Sequence of chain 1.A:
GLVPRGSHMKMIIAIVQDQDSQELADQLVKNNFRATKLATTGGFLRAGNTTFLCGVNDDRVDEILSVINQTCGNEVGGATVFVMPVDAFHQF

A small-molecule ligand and the protein it binds are described below.
Small molecule (SMILES): Nc1ncnc2c1ncn2[C@@H]1O[C@@H]2CO[P](=O)(O)O[C@H]3[C@@H](O)[C@H](n4cnc5c(N)ncnc54)O[C@@H]3CO[P](=O)(O)O[C@H]2[C@H]1O

Sequence of chain 2.A:
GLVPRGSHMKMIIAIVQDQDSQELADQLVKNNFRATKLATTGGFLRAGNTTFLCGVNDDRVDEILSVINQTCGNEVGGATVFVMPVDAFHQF

Binding-site contacts:
Ligand atom O1P contacts residue GLN128 of chain 1.A at 3.0 Å (h-bond).
Ligand atom O2' contacts residue THR48 of chain 1.A at 2.7 Å (h-bond).
Ligand atom N61 contacts residue ARG46 of chain 1.A at 3.5 Å (salt-bridge).
Ligand atom C1' contacts residue ILE27 of chain 2.A at 3.7 Å (hydrophobic).
Ligand atom N91 contacts residue PHE56 of chain 2.A at 3.7 Å.
Ligand atom N3 contacts residue THR48 of chain 1.A at 3.0 Å (h-bond).
Ligand atom C51 contacts residue PHE56 of chain 2.A at 3.7 Å (hydrophobic).
Ligand atom C51 contacts residue ARG46 of chain 1.A at 3.7 Å.
Ligand atom O3' contacts residue GLY54 of chain 2.A at 3.6 Å.
Ligand atom C5'1 contacts residue LEU57 of chain 2.A at 3.7 Å (hydrophobic).
Ligand atom O2' contacts residue ALA47 of chain 1.A at 3.3 Å (h-bond).
Ligand atom O2' contacts residue ASN61 of chain 2.A at 3.3 Å (h-bond).
Ligand atom O2' contacts residue GLY54 of chain 2.A at 3.5 Å.
Ligand atom C2' contacts residue ALA47 of chain 1.A at 3.5 Å (hydrophobic).
Ligand atom N71 contacts residue PHE56 of chain 2.A at 3.6 Å.
Ligand atom O1P1 contacts residue GLY54 of chain 2.A at 3.7 Å.
Ligand atom C2 contacts residue LEU65 of chain 1.A at 3.2 Å (hydrophobic).
Ligand atom C1' contacts residue THR48 of chain 1.A at 3.2 Å.
Ligand atom N6 contacts residue ARG46 of chain 1.A at 3.6 Å.
Ligand atom O2P1 contacts residue PHE56 of chain 2.A at 3.3 Å (h-bond).
Ligand atom C2 contacts residue GLY67 of chain 1.A at 3.5 Å.
Ligand atom N1 contacts residue GLY67 of chain 1.A at 2.9 Å (h-bond).
Ligand atom O1P1 contacts residue ALA47 of chain 1.A at 3.7 Å.
Ligand atom N1 contacts residue PHE119 of chain 2.A at 3.7 Å.
Ligand atom C8 contacts residue THR117 of chain 2.A at 3.6 Å.
Ligand atom N6 contacts residue GLY67 of chain 1.A at 3.0 Å (h-bond).
Ligand atom O4'1 contacts residue PHE56 of chain 2.A at 3.2 Å.
Ligand atom C6 contacts residue ARG46 of chain 1.A at 3.4 Å.
Ligand atom C5 contacts residue ARG46 of chain 1.A at 3.4 Å.
Ligand atom O1P1 contacts residue PHE56 of chain 2.A at 2.9 Å (h-bond).
Ligand atom O1P1 contacts residue GLY55 of chain 2.A at 3.2 Å (h-bond).
Ligand atom C81 contacts residue PHE56 of chain 2.A at 3.4 Å (hydrophobic).
Ligand atom N9 contacts residue THR48 of chain 1.A at 3.7 Å.
Ligand atom C2' contacts residue THR48 of chain 1.A at 3.3 Å.
Ligand atom O2P1 contacts residue LEU57 of chain 2.A at 2.7 Å (h-bond).
Ligand atom O4' contacts residue ILE27 of chain 2.A at 3.5 Å.
Ligand atom N71 contacts residue ARG46 of chain 1.A at 3.5 Å (salt-bridge).
Ligand atom O2P1 contacts residue GLY54 of chain 2.A at 3.5 Å.
Ligand atom N7 contacts residue ARG46 of chain 1.A at 3.6 Å.
Ligand atom C61 contacts residue ARG46 of chain 1.A at 3.7 Å.